Binding-site contacts:
Ligand atom O2B contacts residue MG1 of chain 1.B at 2.1 Å.
Ligand atom O2' contacts residue GLY32 of chain 1.A at 2.8 Å (h-bond).
Ligand atom N3B contacts residue GLY15 of chain 1.A at 3.0 Å (h-bond).
Ligand atom N7 contacts residue ASN123 of chain 1.A at 3.2 Å (h-bond).
Ligand atom O6 contacts residue ASN123 of chain 1.A at 3.3 Å (h-bond).
Ligand atom O3' contacts residue LYS33 of chain 1.A at 2.9 Å (salt-bridge).
Ligand atom O1G contacts residue GLN37 of chain 1.A at 3.6 Å.
Ligand atom O4' contacts residue LYS124 of chain 1.A at 3.2 Å (salt-bridge).
Ligand atom O1B contacts residue GLY18 of chain 1.A at 3.0 Å (h-bond).
Ligand atom O5' contacts residue SER21 of chain 1.A at 3.6 Å (h-bond).
Ligand atom O1B contacts residue LYS19 of chain 1.A at 2.8 Å (salt-bridge).
Ligand atom O1A contacts residue GLY18 of chain 1.A at 3.3 Å.
Ligand atom N1 contacts residue ASP126 of chain 1.A at 2.9 Å (salt-bridge).
Ligand atom N2 contacts residue LEU127 of chain 1.A at 3.5 Å.
Ligand atom O6 contacts residue ALA154 of chain 1.A at 2.9 Å (h-bond).
Ligand atom PB contacts residue MG1 of chain 1.B at 3.3 Å.
Ligand atom N3B contacts residue TYR35 of chain 1.A at 3.6 Å.
Ligand atom O2A contacts residue TYR35 of chain 1.A at 3.3 Å.
Ligand atom N2 contacts residue ASP126 of chain 1.A at 2.8 Å (salt-bridge).
Ligand atom O1A contacts residue THR20 of chain 1.A at 3.4 Å (h-bond).
Ligand atom O3A contacts residue GLY15 of chain 1.A at 3.6 Å (h-bond).
Ligand atom O2' contacts residue LYS33 of chain 1.A at 3.2 Å (salt-bridge).
Ligand atom O2B contacts residue THR20 of chain 1.A at 2.9 Å (h-bond).
Ligand atom O3G contacts residue LYS19 of chain 1.A at 2.7 Å (salt-bridge).
Ligand atom N1 contacts residue LYS155 of chain 1.A at 3.5 Å.
Ligand atom O6 contacts residue LYS155 of chain 1.A at 3.2 Å (salt-bridge).
Ligand atom O1G contacts residue TYR35 of chain 1.A at 2.5 Å (h-bond).
Ligand atom C8 contacts residue SER21 of chain 1.A at 3.4 Å.
Ligand atom PB contacts residue LYS19 of chain 1.A at 3.5 Å.
Ligand atom O3G contacts residue GLY65 of chain 1.A at 2.8 Å (h-bond).
Ligand atom O6 contacts residue ASP126 of chain 1.A at 3.4 Å (salt-bridge).
Ligand atom O6 contacts residue LYS124 of chain 1.A at 3.5 Å.
Ligand atom O3A contacts residue GLY18 of chain 1.A at 3.2 Å.
Ligand atom O2G contacts residue MG1 of chain 1.B at 2.0 Å.
Ligand atom O2' contacts residue PHE31 of chain 1.A at 3.4 Å.
Ligand atom O1A contacts residue SER21 of chain 1.A at 2.7 Å (h-bond).
Ligand atom O6 contacts residue SER153 of chain 1.A at 3.4 Å (h-bond).
Ligand atom O2G contacts residue THR38 of chain 1.A at 2.8 Å (h-bond).
Ligand atom PG contacts residue MG1 of chain 1.B at 3.2 Å.
Ligand atom N3B contacts residue MG1 of chain 1.B at 3.4 Å.

A small-molecule ligand and the protein it binds are described below.
Small molecule (SMILES): Nc1nc2c(ncn2[C@@H]2O[C@H](CO[P](=O)(O)O[P](=O)(O)NP(=O)(O)O)[C@@H](O)[C@H]2O)c(=O)[nH]1

Sequence of chain 1.A:
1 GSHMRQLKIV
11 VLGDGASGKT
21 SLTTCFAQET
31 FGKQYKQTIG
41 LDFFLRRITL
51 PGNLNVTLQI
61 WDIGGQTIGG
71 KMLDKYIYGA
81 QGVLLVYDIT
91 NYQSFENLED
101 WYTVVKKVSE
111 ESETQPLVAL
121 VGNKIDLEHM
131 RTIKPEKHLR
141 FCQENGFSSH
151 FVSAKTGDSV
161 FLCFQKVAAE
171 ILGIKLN